Binding-site contacts:
Ligand atom C8 contacts residue ASN72 of chain 1.D at 4.4 Å.
Ligand atom O5 contacts residue LYS8 of chain 1.D at 3.8 Å.
Ligand atom C3 contacts residue ASN72 of chain 1.D at 3.8 Å.
Ligand atom C5 contacts residue ASN72 of chain 1.D at 3.6 Å.
Ligand atom C1 contacts residue LYS8 of chain 1.D at 4.2 Å.
Ligand atom O6 contacts residue LYS8 of chain 1.D at 4.1 Å.
Ligand atom C4 contacts residue ASN72 of chain 1.D at 4.2 Å.
Ligand atom N2 contacts residue ASN72 of chain 1.D at 2.9 Å (h-bond).
Ligand atom O6 contacts residue THR410 of chain 1.A at 4.4 Å.
Ligand atom C1 contacts residue ASN72 of chain 1.D at 1.4 Å.
Ligand atom C2 contacts residue ASN72 of chain 1.D at 2.5 Å.
Ligand atom C7 contacts residue ASN72 of chain 1.D at 4.0 Å.
Ligand atom O5 contacts residue ASN72 of chain 1.D at 2.4 Å (h-bond).

Sequence of chain 1.A:
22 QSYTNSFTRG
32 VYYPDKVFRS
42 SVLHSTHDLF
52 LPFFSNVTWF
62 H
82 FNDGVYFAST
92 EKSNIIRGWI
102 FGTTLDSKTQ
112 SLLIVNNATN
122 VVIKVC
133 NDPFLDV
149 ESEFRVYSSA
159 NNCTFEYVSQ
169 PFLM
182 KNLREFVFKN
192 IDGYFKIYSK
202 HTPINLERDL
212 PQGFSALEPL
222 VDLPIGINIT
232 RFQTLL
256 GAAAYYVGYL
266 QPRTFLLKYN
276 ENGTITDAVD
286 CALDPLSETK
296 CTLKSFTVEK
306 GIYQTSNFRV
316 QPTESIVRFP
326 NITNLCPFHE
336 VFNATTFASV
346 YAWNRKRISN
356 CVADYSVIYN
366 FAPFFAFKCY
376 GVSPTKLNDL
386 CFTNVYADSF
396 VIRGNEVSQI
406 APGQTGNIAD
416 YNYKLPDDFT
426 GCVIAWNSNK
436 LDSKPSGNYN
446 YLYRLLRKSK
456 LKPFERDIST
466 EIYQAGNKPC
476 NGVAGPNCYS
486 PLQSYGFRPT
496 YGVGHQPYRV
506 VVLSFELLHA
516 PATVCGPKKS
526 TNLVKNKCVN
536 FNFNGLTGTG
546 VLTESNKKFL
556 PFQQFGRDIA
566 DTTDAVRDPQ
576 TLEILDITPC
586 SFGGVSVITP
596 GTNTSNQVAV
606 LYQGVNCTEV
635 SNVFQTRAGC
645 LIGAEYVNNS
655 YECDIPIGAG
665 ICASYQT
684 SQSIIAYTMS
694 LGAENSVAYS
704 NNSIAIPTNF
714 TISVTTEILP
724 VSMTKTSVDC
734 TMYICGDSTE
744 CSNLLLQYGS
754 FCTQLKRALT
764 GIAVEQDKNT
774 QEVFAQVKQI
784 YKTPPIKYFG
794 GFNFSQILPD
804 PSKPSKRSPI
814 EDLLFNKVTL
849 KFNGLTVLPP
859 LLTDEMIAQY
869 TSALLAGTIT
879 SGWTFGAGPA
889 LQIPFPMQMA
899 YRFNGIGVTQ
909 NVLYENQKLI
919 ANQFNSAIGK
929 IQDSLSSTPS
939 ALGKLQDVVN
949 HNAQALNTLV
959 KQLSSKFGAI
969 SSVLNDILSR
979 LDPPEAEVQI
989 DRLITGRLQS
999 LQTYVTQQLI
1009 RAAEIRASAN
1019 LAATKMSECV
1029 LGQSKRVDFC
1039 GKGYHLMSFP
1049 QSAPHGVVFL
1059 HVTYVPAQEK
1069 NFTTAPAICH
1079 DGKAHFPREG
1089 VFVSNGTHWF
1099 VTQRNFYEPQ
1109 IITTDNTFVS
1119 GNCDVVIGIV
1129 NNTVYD

Sequence of chain 1.D:
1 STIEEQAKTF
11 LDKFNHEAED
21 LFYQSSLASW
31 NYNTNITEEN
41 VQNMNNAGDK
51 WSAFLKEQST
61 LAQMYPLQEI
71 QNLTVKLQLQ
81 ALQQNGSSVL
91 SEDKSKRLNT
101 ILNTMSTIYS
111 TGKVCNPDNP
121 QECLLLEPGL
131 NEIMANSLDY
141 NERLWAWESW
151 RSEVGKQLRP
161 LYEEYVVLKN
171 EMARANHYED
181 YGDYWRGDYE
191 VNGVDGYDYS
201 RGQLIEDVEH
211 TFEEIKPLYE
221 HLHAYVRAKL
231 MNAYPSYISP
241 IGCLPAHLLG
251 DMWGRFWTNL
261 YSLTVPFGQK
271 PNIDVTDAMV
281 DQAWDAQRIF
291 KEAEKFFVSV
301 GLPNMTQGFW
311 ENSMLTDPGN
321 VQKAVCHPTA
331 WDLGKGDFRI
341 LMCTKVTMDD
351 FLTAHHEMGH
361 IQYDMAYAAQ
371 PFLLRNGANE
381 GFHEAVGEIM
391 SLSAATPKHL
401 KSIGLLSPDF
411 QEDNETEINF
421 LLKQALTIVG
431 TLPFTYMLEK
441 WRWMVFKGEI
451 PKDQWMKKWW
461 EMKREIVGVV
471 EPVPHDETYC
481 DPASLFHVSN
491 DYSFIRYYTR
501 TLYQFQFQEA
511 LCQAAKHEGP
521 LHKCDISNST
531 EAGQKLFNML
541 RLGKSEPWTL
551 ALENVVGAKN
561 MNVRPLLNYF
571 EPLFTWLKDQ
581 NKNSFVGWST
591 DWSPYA

A protein and the small-molecule ligand that binds it are described below.
Small molecule (SMILES): CC(=O)N[C@H]1[C@H](O[C@H]2[C@H](O)[C@@H](NC(C)=O)CO[C@@H]2CO)O[C@H](CO)[C@@H](O[C@@H]2O[C@H](CO)[C@@H](O)[C@H](O)[C@@H]2O)[C@@H]1O